A protein and the small-molecule ligand that binds it are described below.
Small molecule (SMILES): NC[C@@H]1O[C@H](O[C@H]2[C@@H](O)[C@H](O[C@@H]3[C@@H](O)[C@H](N)C[C@H](N)[C@H]3O[C@H]3O[C@H](CN)[C@@H](O)[C@H](O)[C@H]3N)O[C@@H]2CO)[C@H](N)[C@@H](O)[C@@H]1O

Sequence of chain 1.B:
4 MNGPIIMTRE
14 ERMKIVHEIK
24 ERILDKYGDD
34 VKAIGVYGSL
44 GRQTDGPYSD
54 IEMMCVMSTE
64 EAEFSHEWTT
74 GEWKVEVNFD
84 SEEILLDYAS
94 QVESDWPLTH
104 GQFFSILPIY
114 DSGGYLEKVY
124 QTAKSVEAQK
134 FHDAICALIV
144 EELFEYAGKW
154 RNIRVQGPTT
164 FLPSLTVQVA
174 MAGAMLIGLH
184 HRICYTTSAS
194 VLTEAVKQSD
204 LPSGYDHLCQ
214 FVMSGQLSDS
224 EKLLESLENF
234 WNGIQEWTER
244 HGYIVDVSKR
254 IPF

Binding-site contacts:
Ligand atom O4 contacts residue MG1 of chain 1.G at 2.1 Å.
Ligand atom N9 contacts residue GLU79 of chain 1.B at 3.0 Å (salt-bridge).
Ligand atom C4 contacts residue MG1 of chain 1.G at 2.7 Å.
Ligand atom C20 contacts residue GLU66 of chain 1.B at 3.2 Å.
Ligand atom N9 contacts residue GLU70 of chain 1.B at 2.9 Å (salt-bridge).
Ligand atom N6 contacts residue MG1 of chain 1.G at 3.5 Å.
Ligand atom N19 contacts residue ASP83 of chain 1.B at 2.7 Å (salt-bridge).
Ligand atom C3 contacts residue GLU79 of chain 1.B at 3.7 Å.
Ligand atom O21 contacts residue ASP83 of chain 1.B at 2.6 Å (salt-bridge).
Ligand atom C9 contacts residue GLU79 of chain 1.B at 3.6 Å.
Ligand atom O4 contacts residue GLU148 of chain 1.A at 2.8 Å (salt-bridge).
Ligand atom C23 contacts residue ASP83 of chain 1.B at 3.1 Å.
Ligand atom O1 contacts residue GLU79 of chain 1.B at 3.0 Å (salt-bridge).
Ligand atom C3 contacts residue MG1 of chain 1.G at 2.9 Å.
Ligand atom N6 contacts residue GLU148 of chain 1.A at 3.0 Å (salt-bridge).
Ligand atom O3 contacts residue AMP1 of chain 1.I at 3.0 Å (h-bond).
Ligand atom N23 contacts residue GLU66 of chain 1.B at 3.1 Å (salt-bridge).
Ligand atom C8 contacts residue GLU70 of chain 1.B at 3.3 Å.
Ligand atom O4 contacts residue MG1 of chain 1.E at 3.5 Å.
Ligand atom C19 contacts residue GLU66 of chain 1.B at 3.5 Å.
Ligand atom N2 contacts residue TYR40 of chain 1.B at 3.5 Å (h-bond).
Ligand atom C5 contacts residue AMP1 of chain 1.I at 3.7 Å.
Ligand atom O20 contacts residue TYR91 of chain 1.B at 3.2 Å.
Ligand atom C4 contacts residue AMP1 of chain 1.I at 2.7 Å.
Ligand atom C6 contacts residue MG1 of chain 1.G at 3.6 Å.
Ligand atom C3 contacts residue AMP1 of chain 1.I at 3.6 Å.
Ligand atom C17 contacts residue TYR91 of chain 1.B at 3.2 Å (hydrophobic).
Ligand atom N7 contacts residue GLU144 of chain 1.A at 3.1 Å (salt-bridge).
Ligand atom C3 contacts residue GLU55 of chain 1.B at 3.2 Å.
Ligand atom C6 contacts residue AMP1 of chain 1.I at 3.6 Å.
Ligand atom C9 contacts residue GLU70 of chain 1.B at 3.2 Å.
Ligand atom C8 contacts residue GLU144 of chain 1.A at 3.5 Å.
Ligand atom C5 contacts residue MG1 of chain 1.G at 2.8 Å.
Ligand atom C22 contacts residue TYR91 of chain 1.B at 3.5 Å (hydrophobic).
Ligand atom N2 contacts residue GLU79 of chain 1.B at 3.1 Å (salt-bridge).
Ligand atom O5 contacts residue AMP1 of chain 1.I at 3.5 Å (h-bond).
Ligand atom C21 contacts residue ASP83 of chain 1.B at 3.4 Å.
Ligand atom O3 contacts residue GLU55 of chain 1.B at 2.1 Å (salt-bridge).
Ligand atom N9 contacts residue MG1 of chain 1.G at 3.2 Å.
Ligand atom O4 contacts residue AMP1 of chain 1.I at 1.6 Å.

Sequence of chain 1.A:
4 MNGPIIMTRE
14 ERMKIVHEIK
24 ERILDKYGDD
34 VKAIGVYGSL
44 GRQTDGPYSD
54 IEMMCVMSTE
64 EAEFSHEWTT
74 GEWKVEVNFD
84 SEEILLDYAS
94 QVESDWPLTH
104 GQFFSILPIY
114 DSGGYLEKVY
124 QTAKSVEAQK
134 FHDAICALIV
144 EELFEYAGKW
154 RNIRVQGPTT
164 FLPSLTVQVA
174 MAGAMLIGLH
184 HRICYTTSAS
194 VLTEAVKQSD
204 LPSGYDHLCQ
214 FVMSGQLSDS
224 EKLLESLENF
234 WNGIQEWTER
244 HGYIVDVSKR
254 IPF